This small molecule binds to this protein.
Small molecule (SMILES): OC[C@H]1O[C@H](O[C@H]2[C@H](O)[C@@H](O)[C@@H](O)O[C@@H]2CO)[C@H](O)[C@@H](O)[C@@H]1O

Sequence of chain 1.H:
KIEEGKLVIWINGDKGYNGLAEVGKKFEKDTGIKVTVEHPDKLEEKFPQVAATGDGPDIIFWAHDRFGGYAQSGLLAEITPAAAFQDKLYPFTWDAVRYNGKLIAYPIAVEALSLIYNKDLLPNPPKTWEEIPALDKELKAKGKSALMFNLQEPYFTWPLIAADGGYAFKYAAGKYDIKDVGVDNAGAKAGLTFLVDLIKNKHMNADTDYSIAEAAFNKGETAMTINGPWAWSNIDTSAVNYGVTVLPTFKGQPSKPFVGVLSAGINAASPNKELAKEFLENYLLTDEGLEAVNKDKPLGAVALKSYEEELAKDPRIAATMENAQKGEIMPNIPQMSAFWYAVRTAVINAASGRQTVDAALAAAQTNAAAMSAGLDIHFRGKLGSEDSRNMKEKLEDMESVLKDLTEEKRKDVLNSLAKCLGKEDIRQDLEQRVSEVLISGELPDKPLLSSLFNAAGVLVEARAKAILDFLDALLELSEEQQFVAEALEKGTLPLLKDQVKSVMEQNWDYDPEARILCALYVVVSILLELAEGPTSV

Binding-site contacts:
Ligand atom O1 contacts residue ASN12 of chain 1.H at 3.4 Å (h-bond).
Ligand atom O1 contacts residue ASP14 of chain 1.H at 3.2 Å (salt-bridge).
Ligand atom C2 contacts residue TRP230 of chain 1.H at 3.8 Å (hydrophobic).
Ligand atom O4 contacts residue ARG344 of chain 1.H at 3.7 Å.
Ligand atom C6 contacts residue TRP340 of chain 1.H at 3.4 Å (hydrophobic).
Ligand atom O3 contacts residue TYR155 of chain 1.H at 3.6 Å.
Ligand atom O6 contacts residue PRO154 of chain 1.H at 3.2 Å.
Ligand atom C2 contacts residue ASP65 of chain 1.H at 3.3 Å.
Ligand atom C3 contacts residue TRP62 of chain 1.H at 3.9 Å (hydrophobic).
Ligand atom O3 contacts residue ASP65 of chain 1.H at 2.8 Å (salt-bridge).
Ligand atom O2 contacts residue ALA63 of chain 1.H at 3.4 Å.
Ligand atom C6 contacts residue PRO154 of chain 1.H at 3.8 Å (hydrophobic).
Ligand atom O6 contacts residue PHE156 of chain 1.H at 3.8 Å.
Ligand atom C3 contacts residue GLU111 of chain 1.H at 3.9 Å.
Ligand atom C3 contacts residue ASP65 of chain 1.H at 3.5 Å.
Ligand atom O3 contacts residue ARG66 of chain 1.H at 3.0 Å (salt-bridge).
Ligand atom O6 contacts residue TYR155 of chain 1.H at 3.1 Å (h-bond).
Ligand atom C4 contacts residue TRP340 of chain 1.H at 3.4 Å (hydrophobic).
Ligand atom C6 contacts residue GLU153 of chain 1.H at 3.7 Å.
Ligand atom O6 contacts residue GLU153 of chain 1.H at 2.7 Å (salt-bridge).
Ligand atom C6 contacts residue TYR155 of chain 1.H at 3.7 Å (hydrophobic).
Ligand atom O5 contacts residue TYR155 of chain 1.H at 3.4 Å.
Ligand atom C4 contacts residue TYR155 of chain 1.H at 4.0 Å (hydrophobic).
Ligand atom O3 contacts residue GLU111 of chain 1.H at 3.4 Å (salt-bridge).
Ligand atom O3 contacts residue TRP62 of chain 1.H at 3.4 Å (h-bond).
Ligand atom C4 contacts residue ARG66 of chain 1.H at 3.9 Å.
Ligand atom C1 contacts residue LYS15 of chain 1.H at 3.4 Å.
Ligand atom C1 contacts residue ASP14 of chain 1.H at 3.7 Å.
Ligand atom C2 contacts residue LYS15 of chain 1.H at 3.5 Å.
Ligand atom C1 contacts residue TYR155 of chain 1.H at 3.8 Å (hydrophobic).
Ligand atom O2 contacts residue LYS15 of chain 1.H at 2.5 Å (salt-bridge).
Ligand atom O4 contacts residue TRP340 of chain 1.H at 3.2 Å.
Ligand atom O2 contacts residue GLU111 of chain 1.H at 2.6 Å (salt-bridge).
Ligand atom C1 contacts residue TRP230 of chain 1.H at 3.7 Å (hydrophobic).
Ligand atom O1 contacts residue LYS15 of chain 1.H at 2.8 Å (salt-bridge).
Ligand atom O3 contacts residue ALA63 of chain 1.H at 3.8 Å.
Ligand atom O2 contacts residue TRP62 of chain 1.H at 3.2 Å (h-bond).
Ligand atom O4 contacts residue ARG66 of chain 1.H at 2.8 Å (salt-bridge).
Ligand atom O2 contacts residue ASP65 of chain 1.H at 2.6 Å (salt-bridge).
Ligand atom C2 contacts residue GLU111 of chain 1.H at 3.2 Å.